A small-molecule ligand and the protein it binds are described below.
Small molecule (SMILES): CCCCCCCCC[C@@H](O)CC(=O)O

Sequence of chain 1.D:
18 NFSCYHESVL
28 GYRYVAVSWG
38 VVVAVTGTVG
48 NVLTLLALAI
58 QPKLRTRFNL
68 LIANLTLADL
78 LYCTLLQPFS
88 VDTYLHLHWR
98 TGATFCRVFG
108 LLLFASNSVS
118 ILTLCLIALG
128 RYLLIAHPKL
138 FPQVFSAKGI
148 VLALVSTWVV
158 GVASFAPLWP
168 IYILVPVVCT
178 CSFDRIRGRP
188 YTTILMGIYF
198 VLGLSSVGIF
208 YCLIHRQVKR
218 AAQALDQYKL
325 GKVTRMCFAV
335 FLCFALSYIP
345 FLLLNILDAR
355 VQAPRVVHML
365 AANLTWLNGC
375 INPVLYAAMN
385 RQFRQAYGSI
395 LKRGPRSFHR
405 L

Binding-site contacts:
Ligand atom C11 contacts residue LEU346 of chain 1.D at 3.8 Å (hydrophobic).
Ligand atom C11 contacts residue PHE162 of chain 1.D at 4.2 Å (hydrophobic).
Ligand atom C12 contacts residue MET193 of chain 1.D at 3.7 Å (hydrophobic).
Ligand atom C1 contacts residue ALA366 of chain 1.D at 4.0 Å (hydrophobic).
Ligand atom O8 contacts residue ASN114 of chain 1.D at 2.8 Å (h-bond).
Ligand atom C6 contacts residue PHE345 of chain 1.D at 3.2 Å (hydrophobic).
Ligand atom C12 contacts residue PHE162 of chain 1.D at 3.5 Å (hydrophobic).
Ligand atom C10 contacts residue TYR196 of chain 1.D at 4.2 Å (hydrophobic).
Ligand atom O1 contacts residue VAL175 of chain 1.D at 3.2 Å.
Ligand atom C5 contacts residue ASN114 of chain 1.D at 3.2 Å.
Ligand atom O1 contacts residue ALA366 of chain 1.D at 3.2 Å.
Ligand atom O8 contacts residue THR369 of chain 1.D at 2.8 Å (h-bond).
Ligand atom C11 contacts residue ILE118 of chain 1.D at 4.0 Å (hydrophobic).
Ligand atom O contacts residue ARG182 of chain 1.D at 4.2 Å.
Ligand atom C10 contacts residue PHE162 of chain 1.D at 3.9 Å (hydrophobic).
Ligand atom C7 contacts residue TYR342 of chain 1.D at 4.1 Å (hydrophobic).
Ligand atom C12 contacts residue TYR196 of chain 1.D at 4.0 Å (hydrophobic).
Ligand atom C4 contacts residue PHE345 of chain 1.D at 3.3 Å (hydrophobic).
Ligand atom O8 contacts residue LEU110 of chain 1.D at 3.7 Å.
Ligand atom C1 contacts residue LEU110 of chain 1.D at 4.1 Å (hydrophobic).
Ligand atom O1 contacts residue THR177 of chain 1.D at 3.6 Å.
Ligand atom C6 contacts residue PHE111 of chain 1.D at 3.6 Å (hydrophobic).
Ligand atom C10 contacts residue SER115 of chain 1.D at 4.2 Å.
Ligand atom C10 contacts residue ILE118 of chain 1.D at 3.6 Å (hydrophobic).
Ligand atom O contacts residue PHE111 of chain 1.D at 4.1 Å.
Ligand atom C3 contacts residue ASN114 of chain 1.D at 4.0 Å.
Ligand atom C11 contacts residue TYR196 of chain 1.D at 3.5 Å (hydrophobic).
Ligand atom C7 contacts residue PHE345 of chain 1.D at 3.3 Å (hydrophobic).
Ligand atom C8 contacts residue LEU346 of chain 1.D at 3.5 Å (hydrophobic).
Ligand atom O contacts residue SER179 of chain 1.D at 4.2 Å.
Ligand atom C4 contacts residue PHE111 of chain 1.D at 4.1 Å (hydrophobic).
Ligand atom C3 contacts residue THR369 of chain 1.D at 3.0 Å.
Ligand atom C2 contacts residue LEU110 of chain 1.D at 3.5 Å (hydrophobic).
Ligand atom C5 contacts residue PHE345 of chain 1.D at 3.9 Å (hydrophobic).
Ligand atom C2 contacts residue THR369 of chain 1.D at 4.1 Å.
Ligand atom O contacts residue PHE345 of chain 1.D at 3.4 Å.
Ligand atom C9 contacts residue ASN114 of chain 1.D at 3.8 Å.
Ligand atom C1 contacts residue VAL175 of chain 1.D at 4.2 Å (hydrophobic).
Ligand atom C12 contacts residue LEU346 of chain 1.D at 4.0 Å (hydrophobic).
Ligand atom C4 contacts residue THR369 of chain 1.D at 4.0 Å.